The protein below binds the small molecule below.
Small molecule (SMILES): CC(=O)N[C@@H]1[C@@H](O)[C@H](O)[C@@H](CO)O[C@H]1O

Sequence of chain 1.A:
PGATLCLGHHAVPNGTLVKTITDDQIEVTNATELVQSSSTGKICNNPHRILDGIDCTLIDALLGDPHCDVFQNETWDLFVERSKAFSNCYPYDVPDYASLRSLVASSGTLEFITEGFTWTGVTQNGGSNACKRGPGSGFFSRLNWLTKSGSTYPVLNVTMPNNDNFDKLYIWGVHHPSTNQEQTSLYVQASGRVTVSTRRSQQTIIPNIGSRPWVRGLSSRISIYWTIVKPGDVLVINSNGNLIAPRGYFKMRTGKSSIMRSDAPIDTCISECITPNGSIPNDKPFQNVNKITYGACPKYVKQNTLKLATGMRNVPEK

Binding-site contacts:
Ligand atom C3 contacts residue ASN75 of chain 1.A at 3.7 Å.
Ligand atom C6 contacts residue GLU113 of chain 1.A at 3.0 Å.
Ligand atom C8 contacts residue ASN75 of chain 1.A at 4.2 Å.
Ligand atom C1 contacts residue ASN75 of chain 1.A at 1.5 Å.
Ligand atom C2 contacts residue ASN75 of chain 1.A at 2.2 Å.
Ligand atom C7 contacts residue ASN75 of chain 1.A at 3.1 Å.
Ligand atom O7 contacts residue ASN75 of chain 1.A at 3.3 Å (h-bond).
Ligand atom O5 contacts residue GLU113 of chain 1.A at 3.4 Å.
Ligand atom C5 contacts residue ILE115 of chain 1.A at 4.0 Å (hydrophobic).
Ligand atom C5 contacts residue GLU113 of chain 1.A at 4.1 Å.
Ligand atom N2 contacts residue ASN75 of chain 1.A at 2.4 Å (h-bond).
Ligand atom O5 contacts residue PHE114 of chain 1.A at 4.5 Å.
Ligand atom O4 contacts residue ILE115 of chain 1.A at 4.2 Å.
Ligand atom O6 contacts residue GLU113 of chain 1.A at 2.7 Å (salt-bridge).
Ligand atom C1 contacts residue GLU113 of chain 1.A at 4.2 Å.
Ligand atom N2 contacts residue PHE114 of chain 1.A at 4.3 Å.
Ligand atom C3 contacts residue PHE114 of chain 1.A at 4.1 Å (hydrophobic).
Ligand atom C6 contacts residue ILE115 of chain 1.A at 3.9 Å (hydrophobic).
Ligand atom C5 contacts residue ASN75 of chain 1.A at 3.7 Å.
Ligand atom C4 contacts residue ASN75 of chain 1.A at 4.2 Å.
Ligand atom O5 contacts residue ASN75 of chain 1.A at 2.5 Å (h-bond).
Ligand atom C5 contacts residue PHE114 of chain 1.A at 4.3 Å (hydrophobic).
Ligand atom C2 contacts residue PHE114 of chain 1.A at 4.1 Å (hydrophobic).
Ligand atom C1 contacts residue PHE114 of chain 1.A at 3.7 Å (hydrophobic).